Sequence of chain 1.A:
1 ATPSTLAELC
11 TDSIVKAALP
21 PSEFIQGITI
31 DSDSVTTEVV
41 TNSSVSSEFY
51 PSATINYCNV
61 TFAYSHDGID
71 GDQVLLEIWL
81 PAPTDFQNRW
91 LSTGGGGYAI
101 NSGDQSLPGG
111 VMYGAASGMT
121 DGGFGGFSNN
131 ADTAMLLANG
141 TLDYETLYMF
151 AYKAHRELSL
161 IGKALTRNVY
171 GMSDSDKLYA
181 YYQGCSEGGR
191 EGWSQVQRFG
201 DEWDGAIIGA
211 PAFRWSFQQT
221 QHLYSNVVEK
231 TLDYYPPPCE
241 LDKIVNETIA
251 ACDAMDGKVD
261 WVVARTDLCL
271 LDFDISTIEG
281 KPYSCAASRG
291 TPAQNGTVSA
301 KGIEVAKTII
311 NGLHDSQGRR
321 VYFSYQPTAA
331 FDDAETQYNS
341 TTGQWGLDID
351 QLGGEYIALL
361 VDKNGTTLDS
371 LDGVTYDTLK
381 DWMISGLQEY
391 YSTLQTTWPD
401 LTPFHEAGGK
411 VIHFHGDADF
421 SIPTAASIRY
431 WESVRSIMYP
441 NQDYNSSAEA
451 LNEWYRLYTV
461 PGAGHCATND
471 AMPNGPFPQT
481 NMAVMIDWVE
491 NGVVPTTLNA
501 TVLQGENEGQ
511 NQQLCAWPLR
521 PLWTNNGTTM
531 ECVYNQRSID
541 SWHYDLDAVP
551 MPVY

The small molecule below binds the protein below.
Small molecule (SMILES): CC(=O)N[C@H]1[C@H](O[C@H]2[C@H](O)[C@@H](NC(C)=O)CO[C@@H]2CO)O[C@H](CO)[C@@H](O)[C@@H]1O

Binding-site contacts:
Ligand atom C1 contacts residue ASN364 of chain 1.A at 1.4 Å.
Ligand atom O7 contacts residue ASN364 of chain 1.A at 3.5 Å (h-bond).
Ligand atom C5 contacts residue ASN364 of chain 1.A at 3.5 Å.
Ligand atom C8 contacts residue NAG1 of chain 1.H at 4.0 Å.
Ligand atom O5 contacts residue ASN364 of chain 1.A at 2.2 Å (h-bond).
Ligand atom N2 contacts residue ASN364 of chain 1.A at 3.0 Å (h-bond).
Ligand atom C8 contacts residue ASN364 of chain 1.A at 4.5 Å.
Ligand atom O5 contacts residue ASP362 of chain 1.A at 3.6 Å.
Ligand atom C5 contacts residue ASP362 of chain 1.A at 3.7 Å.
Ligand atom C4 contacts residue ASN364 of chain 1.A at 4.2 Å.
Ligand atom C1 contacts residue ASP362 of chain 1.A at 4.0 Å.
Ligand atom C6 contacts residue ASP362 of chain 1.A at 3.9 Å.
Ligand atom C2 contacts residue ASN364 of chain 1.A at 2.5 Å.
Ligand atom O6 contacts residue ASP362 of chain 1.A at 4.5 Å.
Ligand atom C7 contacts residue ASN364 of chain 1.A at 3.4 Å.
Ligand atom C3 contacts residue ASN364 of chain 1.A at 3.8 Å.